Binding-site contacts:
Ligand atom CC contacts residue DSN10 of chain 1.D at 3.9 Å.
Ligand atom NB contacts residue DCY13 of chain 1.D at 3.6 Å.
Ligand atom CG contacts residue VAL18 of chain 1.B at 4.2 Å (hydrophobic).
Ligand atom NB contacts residue DAL9 of chain 1.D at 4.3 Å.
Ligand atom CK contacts residue DCY13 of chain 1.D at 1.8 Å.
Ligand atom CH contacts residue DCY6 of chain 1.D at 1.7 Å.
Ligand atom CB contacts residue DSN10 of chain 1.D at 4.4 Å.
Ligand atom CE contacts residue DSN10 of chain 1.D at 3.8 Å.
Ligand atom OA contacts residue DCY13 of chain 1.D at 3.8 Å.
Ligand atom OA contacts residue TYR22 of chain 1.B at 4.5 Å.
Ligand atom CG contacts residue DCY6 of chain 1.D at 2.8 Å.
Ligand atom CB contacts residue DAL9 of chain 1.D at 4.2 Å.
Ligand atom CA contacts residue DAL9 of chain 1.D at 4.0 Å.
Ligand atom OB contacts residue VAL18 of chain 1.B at 3.9 Å.
Ligand atom NA contacts residue DCY6 of chain 1.D at 3.5 Å.
Ligand atom CJ contacts residue DAL9 of chain 1.D at 4.5 Å.
Ligand atom CC contacts residue DAL9 of chain 1.D at 4.4 Å.
Ligand atom OA contacts residue LYS52 of chain 1.B at 4.1 Å.
Ligand atom CF contacts residue DCY6 of chain 1.D at 4.1 Å.
Ligand atom CD contacts residue DSN10 of chain 1.D at 3.4 Å.
Ligand atom CJ contacts residue DCY13 of chain 1.D at 3.1 Å.
Ligand atom OB contacts residue PHE17 of chain 1.B at 4.0 Å.
Ligand atom OB contacts residue DCY6 of chain 1.D at 3.4 Å (h-bond).
Ligand atom OB contacts residue DAL9 of chain 1.D at 4.4 Å.
Ligand atom NB contacts residue DSN10 of chain 1.D at 4.0 Å.
Ligand atom CH contacts residue VAL18 of chain 1.B at 3.5 Å (hydrophobic).
Ligand atom CE contacts residue DCY6 of chain 1.D at 4.2 Å.

This small molecule binds to this protein.
Small molecule (SMILES): CC(=O)Nc1ccc(NC(C)=O)cc1

Sequence of chain 1.B:
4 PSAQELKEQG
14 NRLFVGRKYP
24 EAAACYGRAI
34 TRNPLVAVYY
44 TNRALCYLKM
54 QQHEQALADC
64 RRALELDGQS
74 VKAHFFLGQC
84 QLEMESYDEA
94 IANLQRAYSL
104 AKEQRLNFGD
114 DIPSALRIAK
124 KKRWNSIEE